Sequence of chain 2.A:
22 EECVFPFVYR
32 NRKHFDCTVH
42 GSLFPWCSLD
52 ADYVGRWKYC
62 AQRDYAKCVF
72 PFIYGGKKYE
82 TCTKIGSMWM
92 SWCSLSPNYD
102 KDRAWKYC

This small molecule binds to this protein.
Small molecule (SMILES): C[N+](C)(C)CCOP(=O)(O)O

Binding-site contacts:
Ligand atom O4 contacts residue MET89 of chain 2.A at 3.7 Å.
Ligand atom C4 contacts residue TYR100 of chain 2.A at 3.5 Å (hydrophobic).
Ligand atom O1 contacts residue TRP90 of chain 2.A at 4.2 Å.
Ligand atom O2 contacts residue GLY87 of chain 2.A at 3.7 Å.
Ligand atom C5 contacts residue TRP93 of chain 2.A at 3.7 Å (hydrophobic).
Ligand atom C2 contacts residue TRP93 of chain 2.A at 3.8 Å (hydrophobic).
Ligand atom P1 contacts residue SER88 of chain 2.A at 3.8 Å.
Ligand atom N1 contacts residue GLY87 of chain 2.A at 4.0 Å.
Ligand atom C5 contacts residue TRP106 of chain 2.A at 3.6 Å (hydrophobic).
Ligand atom O4 contacts residue TRP106 of chain 2.A at 4.5 Å.
Ligand atom O4 contacts residue SER88 of chain 2.A at 2.6 Å (h-bond).
Ligand atom C1 contacts residue TRP106 of chain 2.A at 3.8 Å (hydrophobic).
Ligand atom O1 contacts residue SER88 of chain 2.A at 3.5 Å.
Ligand atom N1 contacts residue TRP93 of chain 2.A at 4.1 Å.
Ligand atom C3 contacts residue TRP106 of chain 2.A at 4.4 Å (hydrophobic).
Ligand atom O1 contacts residue MET89 of chain 2.A at 2.7 Å (h-bond).
Ligand atom P1 contacts residue MET89 of chain 2.A at 3.8 Å.
Ligand atom C4 contacts residue GLY87 of chain 2.A at 3.6 Å.
Ligand atom P1 contacts residue TRP90 of chain 2.A at 4.4 Å.
Ligand atom C3 contacts residue GLY87 of chain 2.A at 4.4 Å.
Ligand atom C3 contacts residue TYR100 of chain 2.A at 3.3 Å (hydrophobic).
Ligand atom C1 contacts residue GLY87 of chain 2.A at 4.2 Å.
Ligand atom C5 contacts residue TYR100 of chain 2.A at 3.3 Å (hydrophobic).
Ligand atom O2 contacts residue TYR108 of chain 2.A at 4.5 Å.
Ligand atom C2 contacts residue GLY87 of chain 2.A at 3.4 Å.
Ligand atom O3 contacts residue TRP106 of chain 2.A at 4.4 Å.
Ligand atom O2 contacts residue SER88 of chain 2.A at 4.0 Å.
Ligand atom O1 contacts residue GLY87 of chain 2.A at 4.0 Å.
Ligand atom C2 contacts residue SER88 of chain 2.A at 4.0 Å.
Ligand atom C4 contacts residue TYR75 of chain 2.A at 4.3 Å (hydrophobic).
Ligand atom O4 contacts residue TRP90 of chain 2.A at 3.7 Å.
Ligand atom C1 contacts residue SER88 of chain 2.A at 4.0 Å.
Ligand atom C1 contacts residue TYR108 of chain 2.A at 4.4 Å (hydrophobic).
Ligand atom N1 contacts residue TYR100 of chain 2.A at 3.5 Å (h-bond).
Ligand atom O2 contacts residue TRP106 of chain 2.A at 4.5 Å.
Ligand atom C4 contacts residue TRP93 of chain 2.A at 3.5 Å (hydrophobic).
Ligand atom O4 contacts residue TYR108 of chain 2.A at 2.5 Å (h-bond).
Ligand atom O3 contacts residue TYR108 of chain 2.A at 3.5 Å (h-bond).
Ligand atom P1 contacts residue TYR108 of chain 2.A at 3.6 Å.